A protein and the small-molecule ligand that binds it are described below.
Small molecule (SMILES): CC(C)=CCC/C(C)=C/CC/C(C)=C(\F)CO[P](=O)(O)OP(=O)(O)O

Sequence of chain 1.C:
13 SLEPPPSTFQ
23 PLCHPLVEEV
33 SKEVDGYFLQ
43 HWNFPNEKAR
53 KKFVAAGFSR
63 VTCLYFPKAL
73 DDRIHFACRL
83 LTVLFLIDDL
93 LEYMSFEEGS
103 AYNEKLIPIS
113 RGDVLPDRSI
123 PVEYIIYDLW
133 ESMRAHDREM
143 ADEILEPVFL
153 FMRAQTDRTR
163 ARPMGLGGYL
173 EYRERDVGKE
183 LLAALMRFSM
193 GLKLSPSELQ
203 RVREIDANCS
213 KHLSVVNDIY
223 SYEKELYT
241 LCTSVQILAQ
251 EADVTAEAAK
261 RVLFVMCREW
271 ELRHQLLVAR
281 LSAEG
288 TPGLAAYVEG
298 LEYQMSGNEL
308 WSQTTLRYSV

Binding-site contacts:
Ligand atom C6 contacts residue TYR67 of chain 1.C at 3.7 Å (hydrophobic).
Ligand atom O2B contacts residue TYR315 of chain 1.C at 2.4 Å.
Ligand atom O1B contacts residue ARG314 of chain 1.C at 4.0 Å.
Ligand atom C15 contacts residue PHE87 of chain 1.C at 4.1 Å (hydrophobic).
Ligand atom F contacts residue ASN219 of chain 1.C at 2.8 Å.
Ligand atom C13 contacts residue PHE87 of chain 1.C at 4.0 Å (hydrophobic).
Ligand atom C13 contacts residue PHE153 of chain 1.C at 3.8 Å (hydrophobic).
Ligand atom C9 contacts residue LEU184 of chain 1.C at 4.0 Å (hydrophobic).
Ligand atom C8 contacts residue LEU184 of chain 1.C at 3.8 Å (hydrophobic).
Ligand atom C6 contacts residue LEU184 of chain 1.C at 4.0 Å (hydrophobic).
Ligand atom C2 contacts residue TYR315 of chain 1.C at 3.8 Å (hydrophobic).
Ligand atom C1 contacts residue ASN219 of chain 1.C at 3.9 Å.
Ligand atom C2 contacts residue TRP308 of chain 1.C at 3.4 Å (hydrophobic).
Ligand atom F contacts residue ASN305 of chain 1.C at 3.7 Å.
Ligand atom C3 contacts residue TRP308 of chain 1.C at 3.2 Å (hydrophobic).
Ligand atom C10 contacts residue GLY180 of chain 1.C at 3.8 Å.
Ligand atom P2 contacts residue ARG314 of chain 1.C at 3.8 Å.
Ligand atom C4 contacts residue PHE87 of chain 1.C at 3.8 Å (hydrophobic).
Ligand atom C4 contacts residue ARG314 of chain 1.C at 4.2 Å.
Ligand atom C14 contacts residue PHE87 of chain 1.C at 3.3 Å (hydrophobic).
Ligand atom O2B contacts residue SER223 of chain 1.C at 4.1 Å.
Ligand atom O1 contacts residue LYS181 of chain 1.C at 3.8 Å.
Ligand atom C1 contacts residue TYR315 of chain 1.C at 3.6 Å (hydrophobic).
Ligand atom F contacts residue TYR315 of chain 1.C at 3.8 Å.
Ligand atom O3B contacts residue ARG314 of chain 1.C at 2.7 Å (salt-bridge).
Ligand atom C1 contacts residue TRP308 of chain 1.C at 4.1 Å (hydrophobic).
Ligand atom C15 contacts residue PHE153 of chain 1.C at 3.9 Å (hydrophobic).
Ligand atom C12 contacts residue PHE153 of chain 1.C at 3.6 Å (hydrophobic).
Ligand atom P2 contacts residue TYR315 of chain 1.C at 3.5 Å.
Ligand atom C5 contacts residue TRP308 of chain 1.C at 3.5 Å (hydrophobic).
Ligand atom O3A contacts residue TYR315 of chain 1.C at 3.7 Å.
Ligand atom C15 contacts residue LEU86 of chain 1.C at 3.7 Å (hydrophobic).
Ligand atom O1 contacts residue ASN219 of chain 1.C at 3.6 Å.
Ligand atom C10 contacts residue LEU184 of chain 1.C at 3.1 Å (hydrophobic).
Ligand atom O3B contacts residue TYR315 of chain 1.C at 3.7 Å.
Ligand atom C2 contacts residue ASN219 of chain 1.C at 3.7 Å.
Ligand atom C11 contacts residue PHE153 of chain 1.C at 3.5 Å (hydrophobic).
Ligand atom C5 contacts residue TYR67 of chain 1.C at 3.4 Å (hydrophobic).
Ligand atom C4 contacts residue TRP308 of chain 1.C at 3.8 Å (hydrophobic).
Ligand atom F contacts residue TRP308 of chain 1.C at 3.1 Å.